A small-molecule ligand and the protein it binds are described below.
Small molecule (SMILES): CC(=O)N[C@@H]1[C@@H](O)[C@H](O)[C@@H](CO)O[C@H]1O

Sequence of chain 1.A:
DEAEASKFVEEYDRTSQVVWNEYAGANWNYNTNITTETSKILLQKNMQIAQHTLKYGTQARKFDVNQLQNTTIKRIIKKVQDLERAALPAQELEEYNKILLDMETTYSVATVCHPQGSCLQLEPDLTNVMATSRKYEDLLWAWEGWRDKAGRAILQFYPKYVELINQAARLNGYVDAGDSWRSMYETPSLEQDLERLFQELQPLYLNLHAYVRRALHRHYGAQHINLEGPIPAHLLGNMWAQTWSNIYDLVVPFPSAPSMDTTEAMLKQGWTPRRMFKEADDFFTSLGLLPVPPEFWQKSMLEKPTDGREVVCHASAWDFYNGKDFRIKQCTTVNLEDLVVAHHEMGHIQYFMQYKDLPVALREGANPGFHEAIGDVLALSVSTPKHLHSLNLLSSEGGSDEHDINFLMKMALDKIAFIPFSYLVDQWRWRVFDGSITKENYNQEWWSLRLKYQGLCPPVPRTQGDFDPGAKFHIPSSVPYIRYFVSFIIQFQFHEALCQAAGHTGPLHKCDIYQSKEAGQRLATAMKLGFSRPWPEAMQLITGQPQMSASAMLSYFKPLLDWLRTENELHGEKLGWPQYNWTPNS

Binding-site contacts:
Ligand atom C5 contacts residue THR38 of chain 1.A at 4.4 Å.
Ligand atom O6 contacts residue THR41 of chain 1.A at 4.0 Å.
Ligand atom C8 contacts residue ARG312 of chain 1.A at 3.5 Å.
Ligand atom C6 contacts residue GLU40 of chain 1.A at 3.1 Å.
Ligand atom C4 contacts residue ASN36 of chain 1.A at 4.1 Å.
Ligand atom O6 contacts residue GLU40 of chain 1.A at 3.3 Å.
Ligand atom C6 contacts residue THR41 of chain 1.A at 4.3 Å.
Ligand atom C3 contacts residue ASN36 of chain 1.A at 3.7 Å.
Ligand atom O7 contacts residue ASN36 of chain 1.A at 3.3 Å (h-bond).
Ligand atom C7 contacts residue ARG312 of chain 1.A at 4.4 Å.
Ligand atom C5 contacts residue ASN36 of chain 1.A at 3.6 Å.
Ligand atom C2 contacts residue ASN36 of chain 1.A at 2.4 Å.
Ligand atom C8 contacts residue ASN36 of chain 1.A at 4.5 Å.
Ligand atom C6 contacts residue THR38 of chain 1.A at 3.8 Å.
Ligand atom O5 contacts residue THR38 of chain 1.A at 4.0 Å.
Ligand atom N2 contacts residue ASN36 of chain 1.A at 2.9 Å (h-bond).
Ligand atom O4 contacts residue GLU40 of chain 1.A at 4.3 Å.
Ligand atom C7 contacts residue ASN36 of chain 1.A at 3.3 Å.
Ligand atom O5 contacts residue ASN36 of chain 1.A at 2.3 Å (h-bond).
Ligand atom O5 contacts residue THR41 of chain 1.A at 3.9 Å.
Ligand atom C1 contacts residue THR38 of chain 1.A at 4.4 Å.
Ligand atom C1 contacts residue ASN36 of chain 1.A at 1.4 Å.
Ligand atom O6 contacts residue THR38 of chain 1.A at 2.4 Å (h-bond).
Ligand atom C5 contacts residue GLU40 of chain 1.A at 4.4 Å.